The small molecule below binds the protein below.
Small molecule (SMILES): O=C1CC[C@@H](N2C(=O)c3ccccc3C2=O)C(=O)N1

Binding-site contacts:
Ligand atom OE1 contacts residue PHE86 of chain 1.I at 3.3 Å.
Ligand atom OAD contacts residue VAL61 of chain 1.I at 3.9 Å.
Ligand atom OE1 contacts residue SER63 of chain 1.I at 3.4 Å.
Ligand atom CB contacts residue TRP84 of chain 1.I at 3.3 Å (hydrophobic).
Ligand atom CA contacts residue TRP70 of chain 1.I at 4.3 Å (hydrophobic).
Ligand atom OAD contacts residue HIS62 of chain 1.I at 3.9 Å.
Ligand atom OAC contacts residue TRP84 of chain 1.I at 3.7 Å.
Ligand atom OE1 contacts residue TRP70 of chain 1.I at 3.5 Å.
Ligand atom NE2 contacts residue TRP70 of chain 1.I at 4.3 Å.
Ligand atom C contacts residue HIS62 of chain 1.I at 3.5 Å.
Ligand atom CA contacts residue TRP64 of chain 1.I at 4.2 Å (hydrophobic).
Ligand atom OE1 contacts residue TRP64 of chain 1.I at 2.9 Å (h-bond).
Ligand atom CG contacts residue PHE86 of chain 1.I at 4.3 Å (hydrophobic).
Ligand atom O contacts residue TRP64 of chain 1.I at 3.0 Å (h-bond).
Ligand atom NE2 contacts residue SER63 of chain 1.I at 4.0 Å.
Ligand atom CB contacts residue TRP70 of chain 1.I at 4.3 Å (hydrophobic).
Ligand atom C contacts residue TRP64 of chain 1.I at 3.2 Å (hydrophobic).
Ligand atom OE1 contacts residue HIS62 of chain 1.I at 3.9 Å.
Ligand atom CG contacts residue TRP70 of chain 1.I at 3.4 Å (hydrophobic).
Ligand atom CG contacts residue TRP84 of chain 1.I at 3.7 Å (hydrophobic).
Ligand atom CD contacts residue HIS62 of chain 1.I at 3.8 Å.
Ligand atom O contacts residue HIS62 of chain 1.I at 3.4 Å (h-bond).
Ligand atom CAO contacts residue TRP70 of chain 1.I at 4.3 Å (hydrophobic).
Ligand atom OAC contacts residue TRP64 of chain 1.I at 4.1 Å.
Ligand atom NE2 contacts residue HIS62 of chain 1.I at 2.9 Å (h-bond).
Ligand atom CD contacts residue SER63 of chain 1.I at 4.0 Å.
Ligand atom CB contacts residue TRP64 of chain 1.I at 4.1 Å (hydrophobic).
Ligand atom CD contacts residue TRP70 of chain 1.I at 3.5 Å (hydrophobic).
Ligand atom NE2 contacts residue TRP64 of chain 1.I at 3.1 Å (h-bond).
Ligand atom OAD contacts residue TRP70 of chain 1.I at 3.7 Å.
Ligand atom CD contacts residue PHE86 of chain 1.I at 4.2 Å (hydrophobic).
Ligand atom CD contacts residue TRP64 of chain 1.I at 3.6 Å (hydrophobic).

Sequence of chain 1.I:
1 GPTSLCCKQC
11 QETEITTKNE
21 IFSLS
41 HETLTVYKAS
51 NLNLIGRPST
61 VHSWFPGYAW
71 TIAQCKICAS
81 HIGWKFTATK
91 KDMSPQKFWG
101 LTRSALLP